Sequence of chain 1.A:
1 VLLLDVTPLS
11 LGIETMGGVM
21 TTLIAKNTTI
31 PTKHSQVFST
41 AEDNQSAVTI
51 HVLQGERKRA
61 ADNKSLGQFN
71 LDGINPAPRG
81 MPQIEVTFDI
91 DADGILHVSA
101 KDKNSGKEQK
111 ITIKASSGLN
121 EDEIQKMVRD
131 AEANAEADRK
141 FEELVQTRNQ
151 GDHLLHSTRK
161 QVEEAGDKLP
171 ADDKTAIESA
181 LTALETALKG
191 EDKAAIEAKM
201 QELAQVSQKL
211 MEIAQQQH

Binding-site contacts:
Ligand atom C contacts residue HIS153 of chain 2.A at 3.6 Å.
Ligand atom O contacts residue VAL48 of chain 1.A at 3.3 Å.
Ligand atom NE contacts residue GLY18 of chain 1.A at 3.6 Å (h-bond).
Ligand atom CZ contacts residue GLY18 of chain 1.A at 3.5 Å.
Ligand atom NH1 contacts residue MET16 of chain 1.A at 3.4 Å.
Ligand atom CD contacts residue ALA47 of chain 1.A at 3.4 Å (hydrophobic).
Ligand atom NH2 contacts residue GLY17 of chain 1.A at 3.2 Å (h-bond).
Ligand atom C contacts residue SER39 of chain 1.A at 3.6 Å.
Ligand atom CA contacts residue GLY80 of chain 1.A at 3.3 Å.
Ligand atom N contacts residue SER39 of chain 1.A at 2.9 Å (h-bond).
Ligand atom C contacts residue GLY80 of chain 1.A at 3.6 Å.
Ligand atom O contacts residue SER39 of chain 1.A at 2.8 Å (h-bond).
Ligand atom CG2 contacts residue GLN150 of chain 2.A at 3.5 Å.
Ligand atom CA contacts residue SER39 of chain 1.A at 3.3 Å.
Ligand atom O contacts residue MET16 of chain 1.A at 2.8 Å (h-bond).
Ligand atom CD1 contacts residue PHE38 of chain 1.A at 3.5 Å (hydrophobic).
Ligand atom CD1 contacts residue VAL37 of chain 1.A at 3.3 Å (hydrophobic).
Ligand atom O contacts residue GLY80 of chain 1.A at 3.7 Å.
Ligand atom CD contacts residue THR49 of chain 1.A at 3.5 Å.
Ligand atom O contacts residue GLN45 of chain 1.A at 3.5 Å (h-bond).
Ligand atom N contacts residue MET81 of chain 1.A at 3.6 Å.
Ligand atom NH2 contacts residue GLY18 of chain 1.A at 3.2 Å (h-bond).
Ligand atom O contacts residue THR15 of chain 1.A at 3.6 Å.
Ligand atom N contacts residue THR49 of chain 1.A at 3.2 Å (h-bond).
Ligand atom O contacts residue THR49 of chain 1.A at 2.8 Å (h-bond).
Ligand atom CZ contacts residue GLY17 of chain 1.A at 3.2 Å.
Ligand atom O contacts residue SER39 of chain 1.A at 3.5 Å.
Ligand atom N contacts residue SER157 of chain 2.A at 3.3 Å (h-bond).
Ligand atom NE contacts residue GLU14 of chain 1.A at 3.2 Å (salt-bridge).
Ligand atom N contacts residue ALA47 of chain 1.A at 3.5 Å (h-bond).
Ligand atom O contacts residue PHE38 of chain 1.A at 3.7 Å.
Ligand atom N contacts residue GLY80 of chain 1.A at 3.1 Å (h-bond).
Ligand atom CE2 contacts residue HIS153 of chain 1.A at 3.2 Å.
Ligand atom CD contacts residue GLU14 of chain 1.A at 3.4 Å.
Ligand atom CA contacts residue HIS153 of chain 2.A at 3.6 Å.
Ligand atom O contacts residue SER157 of chain 2.A at 3.6 Å.
Ligand atom OH contacts residue HIS153 of chain 1.A at 3.1 Å (h-bond).
Ligand atom NH1 contacts residue GLY17 of chain 1.A at 3.2 Å (h-bond).
Ligand atom OH contacts residue ARG79 of chain 1.A at 2.9 Å.
Ligand atom CZ contacts residue HIS153 of chain 1.A at 3.4 Å.

The protein below binds the small molecule below.
Small molecule (SMILES): CC[C@H](C)[C@H](NC(=O)[C@@H]1CCCN1C(=O)CNC(=O)[C@@H]1CCCN1C(=O)[C@H](CCCN=C(N)N)NC(=O)[C@@H]1CCCN1)C(=O)N[C@@H](Cc1ccc(O)cc1)C(N)=O

Sequence of chain 2.B:
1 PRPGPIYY

Sequence of chain 2.A:
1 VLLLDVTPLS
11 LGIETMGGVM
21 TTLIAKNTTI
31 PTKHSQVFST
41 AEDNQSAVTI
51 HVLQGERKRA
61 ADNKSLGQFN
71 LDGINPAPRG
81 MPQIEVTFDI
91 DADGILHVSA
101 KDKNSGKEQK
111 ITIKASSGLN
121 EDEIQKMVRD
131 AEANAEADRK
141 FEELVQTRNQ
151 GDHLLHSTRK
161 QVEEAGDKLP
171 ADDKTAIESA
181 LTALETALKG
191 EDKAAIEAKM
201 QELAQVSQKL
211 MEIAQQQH